Sequence of chain 1.A:
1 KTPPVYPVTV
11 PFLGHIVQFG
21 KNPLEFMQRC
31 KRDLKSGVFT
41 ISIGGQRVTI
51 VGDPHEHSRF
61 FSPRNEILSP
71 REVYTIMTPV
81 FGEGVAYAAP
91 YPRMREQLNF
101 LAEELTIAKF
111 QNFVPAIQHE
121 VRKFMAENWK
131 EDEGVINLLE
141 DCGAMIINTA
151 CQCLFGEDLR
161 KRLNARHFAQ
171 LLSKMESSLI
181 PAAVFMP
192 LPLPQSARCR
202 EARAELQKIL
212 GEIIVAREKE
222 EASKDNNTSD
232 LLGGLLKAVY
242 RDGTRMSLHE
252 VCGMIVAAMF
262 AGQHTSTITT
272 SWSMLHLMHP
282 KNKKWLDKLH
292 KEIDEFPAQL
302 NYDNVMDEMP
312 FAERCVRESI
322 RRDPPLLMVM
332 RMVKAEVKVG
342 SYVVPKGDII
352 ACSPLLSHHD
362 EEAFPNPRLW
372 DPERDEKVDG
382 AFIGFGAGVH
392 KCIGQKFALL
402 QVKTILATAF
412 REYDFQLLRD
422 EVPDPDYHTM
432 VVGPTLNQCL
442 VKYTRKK

Binding-site contacts:
Ligand atom CAQ contacts residue ALA262 of chain 1.A at 3.8 Å (hydrophobic).
Ligand atom NAT contacts residue CYS393 of chain 1.A at 4.0 Å.
Ligand atom CAH contacts residue MET77 of chain 1.A at 4.1 Å (hydrophobic).
Ligand atom CAS contacts residue LEU327 of chain 1.A at 4.1 Å (hydrophobic).
Ligand atom CAY contacts residue HEM1 of chain 1.B at 3.9 Å.
Ligand atom OAA contacts residue MET77 of chain 1.A at 4.0 Å.
Ligand atom CAC contacts residue MET431 of chain 1.A at 3.5 Å (hydrophobic).
Ligand atom CAP contacts residue PHE81 of chain 1.A at 4.3 Å (hydrophobic).
Ligand atom CAF contacts residue HEM1 of chain 1.B at 2.3 Å.
Ligand atom NAT contacts residue HEM1 of chain 1.B at 1.9 Å.
Ligand atom CLAB contacts residue GLN97 of chain 1.A at 4.2 Å.
Ligand atom CAD contacts residue VAL432 of chain 1.A at 4.3 Å (hydrophobic).
Ligand atom CAN contacts residue ALA86 of chain 1.A at 3.8 Å (hydrophobic).
Ligand atom CAP contacts residue HEM1 of chain 1.B at 4.1 Å.
Ligand atom CAK contacts residue TYR87 of chain 1.A at 4.1 Å (hydrophobic).
Ligand atom CAZ contacts residue HEM1 of chain 1.B at 3.9 Å.
Ligand atom CAW contacts residue ALA86 of chain 1.A at 3.5 Å (hydrophobic).
Ligand atom CAQ contacts residue THR266 of chain 1.A at 4.0 Å.
Ligand atom CAM contacts residue ALA258 of chain 1.A at 4.0 Å (hydrophobic).
Ligand atom CAN contacts residue TYR87 of chain 1.A at 3.7 Å (hydrophobic).
Ligand atom CAF contacts residue CYS393 of chain 1.A at 4.3 Å (hydrophobic).
Ligand atom CAD contacts residue MET431 of chain 1.A at 4.0 Å (hydrophobic).
Ligand atom CLAB contacts residue MET255 of chain 1.A at 4.3 Å.
Ligand atom CAQ contacts residue HEM1 of chain 1.B at 3.6 Å.
Ligand atom CAL contacts residue ALA262 of chain 1.A at 4.2 Å (hydrophobic).
Ligand atom CBB contacts residue LEU327 of chain 1.A at 4.2 Å (hydrophobic).
Ligand atom CLAB contacts residue LEU98 of chain 1.A at 3.2 Å.
Ligand atom NBC contacts residue LEU327 of chain 1.A at 4.3 Å.
Ligand atom CAM contacts residue HEM1 of chain 1.B at 3.8 Å.
Ligand atom CAJ contacts residue ALA86 of chain 1.A at 3.0 Å (hydrophobic).
Ligand atom CAW contacts residue LEU98 of chain 1.A at 3.3 Å (hydrophobic).
Ligand atom CAL contacts residue PHE81 of chain 1.A at 4.3 Å (hydrophobic).
Ligand atom CAR contacts residue HEM1 of chain 1.B at 3.1 Å.
Ligand atom CAE contacts residue MET77 of chain 1.A at 3.8 Å (hydrophobic).
Ligand atom CAJ contacts residue TYR87 of chain 1.A at 4.1 Å (hydrophobic).
Ligand atom CAI contacts residue LEU98 of chain 1.A at 4.0 Å (hydrophobic).
Ligand atom CAO contacts residue TYR87 of chain 1.A at 3.5 Å (hydrophobic).
Ligand atom CLAB contacts residue ALA86 of chain 1.A at 3.6 Å.
Ligand atom NBC contacts residue HEM1 of chain 1.B at 4.0 Å.
Ligand atom CAJ contacts residue LEU98 of chain 1.A at 3.6 Å (hydrophobic).

A protein and the small-molecule ligand that binds it are described below.
Small molecule (SMILES): O=C(N[C@@H](Cn1ccnc1)c1ccccc1)c1ccc(-c2ccc(Cl)cc2)cc1